Sequence of chain 1.A:
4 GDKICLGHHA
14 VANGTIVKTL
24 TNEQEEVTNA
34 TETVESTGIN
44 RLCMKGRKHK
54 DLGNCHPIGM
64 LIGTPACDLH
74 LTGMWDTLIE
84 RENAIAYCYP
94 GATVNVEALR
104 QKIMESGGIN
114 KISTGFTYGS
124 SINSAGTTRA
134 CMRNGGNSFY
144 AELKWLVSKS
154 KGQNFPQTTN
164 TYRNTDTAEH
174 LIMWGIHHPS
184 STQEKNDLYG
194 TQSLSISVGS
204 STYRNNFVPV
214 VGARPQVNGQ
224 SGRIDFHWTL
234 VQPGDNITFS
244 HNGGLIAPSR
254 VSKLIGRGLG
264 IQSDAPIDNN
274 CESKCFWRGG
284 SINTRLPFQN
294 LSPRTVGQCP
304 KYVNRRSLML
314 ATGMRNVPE

Sequence of chain 1.P:
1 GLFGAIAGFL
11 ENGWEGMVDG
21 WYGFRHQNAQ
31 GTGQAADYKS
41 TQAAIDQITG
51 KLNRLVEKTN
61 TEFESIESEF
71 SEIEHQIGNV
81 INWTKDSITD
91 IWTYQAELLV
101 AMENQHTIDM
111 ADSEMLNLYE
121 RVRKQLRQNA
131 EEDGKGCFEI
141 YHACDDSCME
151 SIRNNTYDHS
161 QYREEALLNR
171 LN

Binding-site contacts:
Ligand atom C5 contacts residue ASN82 of chain 1.P at 3.8 Å.
Ligand atom C8 contacts residue ASN79 of chain 1.P at 3.3 Å.
Ligand atom O7 contacts residue ASN82 of chain 1.P at 3.2 Å (h-bond).
Ligand atom C8 contacts residue ASN82 of chain 1.P at 4.4 Å.
Ligand atom O7 contacts residue GLU108 of chain 1.A at 4.1 Å.
Ligand atom O5 contacts residue ASN82 of chain 1.P at 2.4 Å (h-bond).
Ligand atom C4 contacts residue ASN82 of chain 1.P at 4.3 Å.
Ligand atom C7 contacts residue ASN79 of chain 1.P at 3.3 Å.
Ligand atom C8 contacts residue HIS75 of chain 1.P at 3.3 Å.
Ligand atom C1 contacts residue ASN82 of chain 1.P at 1.5 Å.
Ligand atom C7 contacts residue GLY78 of chain 1.P at 4.3 Å.
Ligand atom C8 contacts residue GLY78 of chain 1.P at 3.7 Å.
Ligand atom N2 contacts residue ASN82 of chain 1.P at 3.0 Å (h-bond).
Ligand atom C2 contacts residue ASN82 of chain 1.P at 2.5 Å.
Ligand atom O7 contacts residue ASN79 of chain 1.P at 2.5 Å (h-bond).
Ligand atom C7 contacts residue ASN82 of chain 1.P at 3.2 Å.
Ligand atom C3 contacts residue ASN82 of chain 1.P at 3.9 Å.

The small molecule below binds the protein below.
Small molecule (SMILES): CC(=O)N[C@@H]1[C@@H](O)[C@H](O)[C@@H](CO)O[C@H]1O